Binding-site contacts:
Ligand atom C4 contacts residue ASN341 of chain 1.A at 4.2 Å.
Ligand atom N2 contacts residue ASN341 of chain 1.A at 2.8 Å (h-bond).
Ligand atom O7 contacts residue PRO335 of chain 1.A at 3.9 Å.
Ligand atom C3 contacts residue ASN341 of chain 1.A at 3.8 Å.
Ligand atom O4 contacts residue GLY336 of chain 1.A at 4.3 Å.
Ligand atom C1 contacts residue ASN341 of chain 1.A at 1.4 Å.
Ligand atom C8 contacts residue SER343 of chain 1.A at 4.5 Å.
Ligand atom N2 contacts residue GLY336 of chain 1.A at 4.3 Å.
Ligand atom C7 contacts residue ASN342 of chain 1.A at 4.4 Å.
Ligand atom C6 contacts residue SER338 of chain 1.A at 4.1 Å.
Ligand atom C3 contacts residue GLY336 of chain 1.A at 4.2 Å.
Ligand atom C8 contacts residue ILE344 of chain 1.A at 4.2 Å (hydrophobic).
Ligand atom C5 contacts residue SER338 of chain 1.A at 3.9 Å.
Ligand atom C7 contacts residue ASN341 of chain 1.A at 3.1 Å.
Ligand atom O7 contacts residue GLY336 of chain 1.A at 3.1 Å (h-bond).
Ligand atom C1 contacts residue SER338 of chain 1.A at 3.9 Å.
Ligand atom O5 contacts residue SER338 of chain 1.A at 3.4 Å.
Ligand atom C5 contacts residue PHE337 of chain 1.A at 4.3 Å (hydrophobic).
Ligand atom O7 contacts residue ASN341 of chain 1.A at 3.0 Å (h-bond).
Ligand atom C8 contacts residue ASN341 of chain 1.A at 4.3 Å.
Ligand atom C6 contacts residue PHE337 of chain 1.A at 4.4 Å (hydrophobic).
Ligand atom C2 contacts residue ASN341 of chain 1.A at 2.4 Å.
Ligand atom C1 contacts residue GLY336 of chain 1.A at 4.3 Å.
Ligand atom C7 contacts residue GLY336 of chain 1.A at 4.2 Å.
Ligand atom C8 contacts residue ASN342 of chain 1.A at 3.4 Å.
Ligand atom C5 contacts residue ASN341 of chain 1.A at 3.7 Å.
Ligand atom O5 contacts residue ASN341 of chain 1.A at 2.4 Å (h-bond).

This protein binds this small molecule.
Small molecule (SMILES): CC(=O)N[C@H]1[C@H](O[C@H]2[C@H](O)[C@@H](NC(C)=O)CO[C@@H]2CO[C@@H]2O[C@@H](C)[C@@H](O)[C@@H](O)[C@@H]2O)O[C@H](CO)[C@@H](O)[C@@H]1O

Sequence of chain 1.A:
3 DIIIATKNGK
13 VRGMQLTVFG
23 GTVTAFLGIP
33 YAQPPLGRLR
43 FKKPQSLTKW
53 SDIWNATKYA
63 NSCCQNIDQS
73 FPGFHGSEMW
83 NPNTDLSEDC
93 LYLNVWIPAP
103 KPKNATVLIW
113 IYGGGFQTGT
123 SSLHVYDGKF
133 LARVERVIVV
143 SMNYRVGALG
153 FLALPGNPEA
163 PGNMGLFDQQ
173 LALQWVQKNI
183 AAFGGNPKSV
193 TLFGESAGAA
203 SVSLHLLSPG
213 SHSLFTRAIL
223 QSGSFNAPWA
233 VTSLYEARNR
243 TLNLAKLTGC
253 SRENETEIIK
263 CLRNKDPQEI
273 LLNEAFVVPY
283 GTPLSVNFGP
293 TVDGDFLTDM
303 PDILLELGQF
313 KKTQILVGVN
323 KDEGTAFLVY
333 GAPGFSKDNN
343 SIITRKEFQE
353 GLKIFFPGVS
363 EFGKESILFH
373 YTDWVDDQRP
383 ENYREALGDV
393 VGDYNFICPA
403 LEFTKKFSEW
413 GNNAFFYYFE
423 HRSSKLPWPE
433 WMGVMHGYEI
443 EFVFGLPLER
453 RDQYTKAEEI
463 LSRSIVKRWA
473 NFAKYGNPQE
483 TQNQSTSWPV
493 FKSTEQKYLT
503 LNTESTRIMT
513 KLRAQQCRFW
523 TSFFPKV